A small-molecule ligand and the protein it binds are described below.
Small molecule (SMILES): Oc1ccc(-c2c3cccc(C(F)(F)F)c3nn2Cc2ccccc2)c(O)c1

Binding-site contacts:
Ligand atom O27 contacts residue LEU44 of chain 1.A at 2.8 Å (h-bond).
Ligand atom C23 contacts residue LEU223 of chain 1.A at 3.8 Å (hydrophobic).
Ligand atom C21 contacts residue LEU223 of chain 1.A at 3.8 Å (hydrophobic).
Ligand atom C09 contacts residue PHE123 of chain 1.A at 3.8 Å (hydrophobic).
Ligand atom C24 contacts residue MET41 of chain 1.A at 3.5 Å (hydrophobic).
Ligand atom O27 contacts residue ALA48 of chain 1.A at 3.5 Å.
Ligand atom C23 contacts residue MET226 of chain 1.A at 3.9 Å (hydrophobic).
Ligand atom F15 contacts residue ILE122 of chain 1.A at 3.3 Å.
Ligand atom C10 contacts residue MET119 of chain 1.A at 3.3 Å (hydrophobic).
Ligand atom C20 contacts residue ALA48 of chain 1.A at 3.8 Å (hydrophobic).
Ligand atom F15 contacts residue HIS222 of chain 1.A at 3.3 Å.
Ligand atom F14 contacts residue MET119 of chain 1.A at 3.5 Å.
Ligand atom C25 contacts residue LEU44 of chain 1.A at 3.8 Å (hydrophobic).
Ligand atom F15 contacts residue GLY219 of chain 1.A at 3.8 Å.
Ligand atom C24 contacts residue LEU223 of chain 1.A at 3.8 Å (hydrophobic).
Ligand atom N17 contacts residue LEU223 of chain 1.A at 3.8 Å.
Ligand atom C12 contacts residue MET119 of chain 1.A at 3.9 Å (hydrophobic).
Ligand atom C08 contacts residue PHE102 of chain 1.A at 3.6 Å (hydrophobic).
Ligand atom F14 contacts residue HIS222 of chain 1.A at 3.2 Å.
Ligand atom F15 contacts residue MET119 of chain 1.A at 3.4 Å.
Ligand atom O01 contacts residue GLU51 of chain 1.A at 2.3 Å (salt-bridge).
Ligand atom F14 contacts residue LEU223 of chain 1.A at 3.4 Å.
Ligand atom C03 contacts residue LEU85 of chain 1.A at 3.3 Å (hydrophobic).
Ligand atom C21 contacts residue LEU238 of chain 1.A at 3.9 Å (hydrophobic).
Ligand atom C24 contacts residue LEU44 of chain 1.A at 3.8 Å (hydrophobic).
Ligand atom C24 contacts residue THR45 of chain 1.A at 3.2 Å.
Ligand atom F13 contacts residue LEU223 of chain 1.A at 3.5 Å.
Ligand atom C28 contacts residue GLU51 of chain 1.A at 3.3 Å.
Ligand atom C12 contacts residue HIS222 of chain 1.A at 3.8 Å.
Ligand atom C19 contacts residue LEU82 of chain 1.A at 3.7 Å (hydrophobic).
Ligand atom C10 contacts residue ILE122 of chain 1.A at 3.7 Å (hydrophobic).
Ligand atom F13 contacts residue GLY219 of chain 1.A at 3.0 Å.
Ligand atom C23 contacts residue THR45 of chain 1.A at 2.9 Å.
Ligand atom O01 contacts residue ARG92 of chain 1.A at 2.9 Å (salt-bridge).
Ligand atom C03 contacts residue LEU89 of chain 1.A at 3.8 Å (hydrophobic).
Ligand atom C22 contacts residue LEU238 of chain 1.A at 3.9 Å (hydrophobic).
Ligand atom C02 contacts residue GLU51 of chain 1.A at 3.1 Å.
Ligand atom C09 contacts residue LEU126 of chain 1.A at 3.4 Å (hydrophobic).
Ligand atom C22 contacts residue LEU223 of chain 1.A at 3.8 Å (hydrophobic).
Ligand atom N18 contacts residue LEU82 of chain 1.A at 3.8 Å.

Sequence of chain 1.A:
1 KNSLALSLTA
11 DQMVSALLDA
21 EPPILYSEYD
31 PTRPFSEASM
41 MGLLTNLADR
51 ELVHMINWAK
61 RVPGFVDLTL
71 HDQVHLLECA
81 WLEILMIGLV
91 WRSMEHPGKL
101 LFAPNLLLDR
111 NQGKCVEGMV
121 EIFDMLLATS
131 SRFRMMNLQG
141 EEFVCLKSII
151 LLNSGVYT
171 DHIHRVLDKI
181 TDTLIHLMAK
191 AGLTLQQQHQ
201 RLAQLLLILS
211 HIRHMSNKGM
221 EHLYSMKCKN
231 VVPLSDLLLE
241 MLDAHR